Binding-site contacts:
Ligand atom C4 contacts residue VAL24 of chain 2.A at 3.9 Å (hydrophobic).
Ligand atom C10 contacts residue LEU139 of chain 2.A at 3.9 Å (hydrophobic).
Ligand atom C7 contacts residue ALA36 of chain 2.A at 3.6 Å (hydrophobic).
Ligand atom N4 contacts residue SER96 of chain 2.A at 3.9 Å.
Ligand atom C9 contacts residue LEU139 of chain 2.A at 3.3 Å (hydrophobic).
Ligand atom C7 contacts residue LEU139 of chain 2.A at 3.9 Å (hydrophobic).
Ligand atom C5 contacts residue ILE148 of chain 2.A at 3.6 Å (hydrophobic).
Ligand atom C14 contacts residue CYS89 of chain 2.A at 3.3 Å (hydrophobic).
Ligand atom C6 contacts residue ALA36 of chain 2.A at 3.7 Å (hydrophobic).
Ligand atom N2 contacts residue MET87 of chain 2.A at 3.6 Å.
Ligand atom N2 contacts residue GLU88 of chain 2.A at 2.9 Å (salt-bridge).
Ligand atom C14 contacts residue ASN91 of chain 2.A at 4.0 Å.
Ligand atom C8 contacts residue CYS89 of chain 2.A at 3.8 Å (hydrophobic).
Ligand atom C3 contacts residue VAL24 of chain 2.A at 3.8 Å (hydrophobic).
Ligand atom C12 contacts residue ILE92 of chain 2.A at 3.9 Å (hydrophobic).
Ligand atom C15 contacts residue ILE92 of chain 2.A at 3.5 Å (hydrophobic).
Ligand atom C14 contacts residue ILE92 of chain 2.A at 4.0 Å (hydrophobic).
Ligand atom N3 contacts residue ILE16 of chain 2.A at 4.0 Å.
Ligand atom N4 contacts residue ILE92 of chain 2.A at 2.9 Å.
Ligand atom C9 contacts residue CYS89 of chain 2.A at 3.6 Å (hydrophobic).
Ligand atom N1 contacts residue MET87 of chain 2.A at 3.6 Å (h-bond).
Ligand atom C7 contacts residue CYS89 of chain 2.A at 3.8 Å (hydrophobic).
Ligand atom O1 contacts residue VAL24 of chain 2.A at 3.9 Å.
Ligand atom C1 contacts residue GLN157 of chain 2.A at 3.9 Å.
Ligand atom C1 contacts residue PRO158 of chain 2.A at 3.7 Å (hydrophobic).
Ligand atom N3 contacts residue LEU139 of chain 2.A at 3.0 Å.
Ligand atom N2 contacts residue ALA36 of chain 2.A at 3.5 Å.
Ligand atom C7 contacts residue GLU88 of chain 2.A at 3.5 Å.
Ligand atom N1 contacts residue ILE148 of chain 2.A at 3.6 Å.
Ligand atom C1 contacts residue ILE16 of chain 2.A at 4.0 Å (hydrophobic).
Ligand atom C6 contacts residue GLU88 of chain 2.A at 3.7 Å.
Ligand atom N3 contacts residue CYS89 of chain 2.A at 2.9 Å (h-bond).
Ligand atom C11 contacts residue ASP93 of chain 2.A at 4.0 Å.
Ligand atom C13 contacts residue ASN91 of chain 2.A at 3.5 Å.
Ligand atom C14 contacts residue LEU139 of chain 2.A at 3.8 Å (hydrophobic).
Ligand atom C13 contacts residue ILE92 of chain 2.A at 3.6 Å (hydrophobic).
Ligand atom C9 contacts residue ILE16 of chain 2.A at 3.9 Å (hydrophobic).
Ligand atom C4 contacts residue ILE148 of chain 2.A at 4.0 Å (hydrophobic).
Ligand atom N4 contacts residue ASP93 of chain 2.A at 3.3 Å (salt-bridge).
Ligand atom C8 contacts residue LEU139 of chain 2.A at 3.7 Å (hydrophobic).

A small-molecule ligand and the protein it binds are described below.
Small molecule (SMILES): CCOc1nc(Nc2ccc(C(N)=O)cc2)cc(N)c1C#N

Sequence of chain 2.A:
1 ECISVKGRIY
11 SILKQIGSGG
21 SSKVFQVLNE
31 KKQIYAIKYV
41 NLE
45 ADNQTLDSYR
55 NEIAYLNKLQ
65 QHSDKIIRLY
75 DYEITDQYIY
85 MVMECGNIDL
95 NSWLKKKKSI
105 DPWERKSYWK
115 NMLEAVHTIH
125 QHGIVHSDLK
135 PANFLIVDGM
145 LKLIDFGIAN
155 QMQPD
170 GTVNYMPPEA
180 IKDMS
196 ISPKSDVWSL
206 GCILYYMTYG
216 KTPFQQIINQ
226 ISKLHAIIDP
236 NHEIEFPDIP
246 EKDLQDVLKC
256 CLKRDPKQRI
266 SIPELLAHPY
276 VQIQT